The small molecule below binds the protein below.
Small molecule (SMILES): Cn1c(N)nc([C@H]2C[C@H]2c2ccccc2)cc1=O

Binding-site contacts:
Ligand atom C7 contacts residue ILE141 of chain 1.A at 3.3 Å (hydrophobic).
Ligand atom N3 contacts residue GLY57 of chain 1.A at 3.8 Å.
Ligand atom N3 contacts residue THR254 of chain 1.A at 4.4 Å.
Ligand atom N1 contacts residue SER58 of chain 1.A at 4.3 Å.
Ligand atom C6 contacts residue SER58 of chain 1.A at 4.2 Å.
Ligand atom O contacts residue TYR94 of chain 1.A at 4.4 Å.
Ligand atom C10 contacts residue PHE131 of chain 1.A at 4.2 Å (hydrophobic).
Ligand atom N3 contacts residue GLY253 of chain 1.A at 3.7 Å.
Ligand atom C6 contacts residue ASP55 of chain 1.A at 3.7 Å.
Ligand atom C8 contacts residue ILE141 of chain 1.A at 3.6 Å (hydrophobic).
Ligand atom C14 contacts residue TYR94 of chain 1.A at 3.5 Å (hydrophobic).
Ligand atom N1 contacts residue ASP55 of chain 1.A at 2.7 Å (salt-bridge).
Ligand atom N2 contacts residue ASP251 of chain 1.A at 4.0 Å.
Ligand atom C9 contacts residue PHE131 of chain 1.A at 3.6 Å (hydrophobic).
Ligand atom C12 contacts residue LEU53 of chain 1.A at 4.3 Å (hydrophobic).
Ligand atom C12 contacts residue ILE141 of chain 1.A at 4.2 Å (hydrophobic).
Ligand atom C7 contacts residue PHE131 of chain 1.A at 4.0 Å (hydrophobic).
Ligand atom C8 contacts residue ASP55 of chain 1.A at 4.4 Å.
Ligand atom N2 contacts residue GLY253 of chain 1.A at 4.2 Å.
Ligand atom C4 contacts residue ASP55 of chain 1.A at 3.5 Å.
Ligand atom C4 contacts residue GLY57 of chain 1.A at 4.4 Å.
Ligand atom C5 contacts residue GLY253 of chain 1.A at 3.9 Å.
Ligand atom C9 contacts residue TYR94 of chain 1.A at 3.9 Å (hydrophobic).
Ligand atom C13 contacts residue ASP55 of chain 1.A at 3.7 Å.
Ligand atom N3 contacts residue ASP251 of chain 1.A at 2.8 Å (salt-bridge).
Ligand atom C8 contacts residue PHE131 of chain 1.A at 3.9 Å (hydrophobic).
Ligand atom C7 contacts residue ASP55 of chain 1.A at 4.2 Å.
Ligand atom C2 contacts residue TYR94 of chain 1.A at 4.2 Å (hydrophobic).
Ligand atom C4 contacts residue GLY253 of chain 1.A at 4.1 Å.
Ligand atom C3 contacts residue ASP55 of chain 1.A at 3.6 Å.
Ligand atom C6 contacts residue ILE141 of chain 1.A at 4.0 Å (hydrophobic).
Ligand atom C5 contacts residue THR254 of chain 1.A at 3.2 Å.
Ligand atom C13 contacts residue ILE141 of chain 1.A at 3.2 Å (hydrophobic).
Ligand atom N3 contacts residue ASP55 of chain 1.A at 2.7 Å (salt-bridge).
Ligand atom C10 contacts residue TYR94 of chain 1.A at 4.4 Å (hydrophobic).
Ligand atom C4 contacts residue ASP251 of chain 1.A at 3.8 Å.
Ligand atom N1 contacts residue GLY57 of chain 1.A at 4.3 Å.
Ligand atom C5 contacts residue ASP251 of chain 1.A at 3.4 Å.
Ligand atom N2 contacts residue THR254 of chain 1.A at 4.5 Å.

Sequence of chain 1.A:
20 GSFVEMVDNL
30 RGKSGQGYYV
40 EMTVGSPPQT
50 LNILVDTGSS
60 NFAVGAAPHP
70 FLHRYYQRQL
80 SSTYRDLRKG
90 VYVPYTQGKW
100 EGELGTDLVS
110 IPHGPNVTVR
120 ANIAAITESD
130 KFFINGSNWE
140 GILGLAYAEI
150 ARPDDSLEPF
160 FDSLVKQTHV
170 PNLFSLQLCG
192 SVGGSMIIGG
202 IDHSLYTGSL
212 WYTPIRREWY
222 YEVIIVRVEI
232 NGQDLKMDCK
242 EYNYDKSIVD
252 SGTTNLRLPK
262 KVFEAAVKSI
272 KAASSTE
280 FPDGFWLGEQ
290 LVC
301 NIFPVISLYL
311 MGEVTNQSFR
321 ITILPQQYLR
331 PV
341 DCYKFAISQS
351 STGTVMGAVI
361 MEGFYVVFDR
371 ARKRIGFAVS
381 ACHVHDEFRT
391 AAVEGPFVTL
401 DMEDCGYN